Sequence of chain 4.A:
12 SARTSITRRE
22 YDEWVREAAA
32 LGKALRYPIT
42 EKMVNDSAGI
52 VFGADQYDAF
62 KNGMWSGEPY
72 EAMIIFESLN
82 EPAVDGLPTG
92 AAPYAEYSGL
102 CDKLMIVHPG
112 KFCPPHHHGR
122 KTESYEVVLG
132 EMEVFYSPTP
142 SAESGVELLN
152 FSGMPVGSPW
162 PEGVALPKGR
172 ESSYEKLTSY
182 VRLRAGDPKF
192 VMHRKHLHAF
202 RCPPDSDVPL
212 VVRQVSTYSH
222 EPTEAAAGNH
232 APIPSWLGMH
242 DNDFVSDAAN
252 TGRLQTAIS

Binding-site contacts:
Ligand atom O5 contacts residue TRP66 of chain 1.A at 2.9 Å (h-bond).
Ligand atom C2 contacts residue TRP66 of chain 1.A at 4.3 Å (hydrophobic).
Ligand atom O5 contacts residue ASP23 of chain 4.A at 3.4 Å (salt-bridge).
Ligand atom O3 contacts residue ASN63 of chain 1.A at 3.1 Å (h-bond).
Ligand atom O4 contacts residue ASP23 of chain 4.A at 3.4 Å (salt-bridge).
Ligand atom C5 contacts residue ASP23 of chain 4.A at 3.2 Å.
Ligand atom C5 contacts residue TRP66 of chain 1.A at 3.8 Å (hydrophobic).
Ligand atom O3 contacts residue ARG20 of chain 4.A at 3.5 Å.
Ligand atom C1 contacts residue SER67 of chain 1.A at 3.8 Å.
Ligand atom O2 contacts residue SER67 of chain 1.A at 3.9 Å.
Ligand atom C4 contacts residue ARG20 of chain 4.A at 4.0 Å.
Ligand atom C3 contacts residue ASN63 of chain 1.A at 3.0 Å.
Ligand atom C3 contacts residue ARG20 of chain 4.A at 4.3 Å.
Ligand atom C4 contacts residue ASN63 of chain 1.A at 4.3 Å.
Ligand atom O5 contacts residue ARG27 of chain 4.A at 3.8 Å.
Ligand atom C5 contacts residue ARG20 of chain 4.A at 4.3 Å.
Ligand atom C4 contacts residue ASP23 of chain 4.A at 3.8 Å.
Ligand atom O4 contacts residue TRP66 of chain 1.A at 4.3 Å.
Ligand atom O2 contacts residue ASN63 of chain 1.A at 3.6 Å.
Ligand atom C2 contacts residue SER67 of chain 1.A at 3.4 Å.
Ligand atom O5 contacts residue SER67 of chain 1.A at 4.3 Å.
Ligand atom C3 contacts residue SER67 of chain 1.A at 4.4 Å.
Ligand atom C1 contacts residue TRP66 of chain 1.A at 3.9 Å (hydrophobic).
Ligand atom C2 contacts residue ASN63 of chain 1.A at 3.5 Å.

Sequence of chain 1.A:
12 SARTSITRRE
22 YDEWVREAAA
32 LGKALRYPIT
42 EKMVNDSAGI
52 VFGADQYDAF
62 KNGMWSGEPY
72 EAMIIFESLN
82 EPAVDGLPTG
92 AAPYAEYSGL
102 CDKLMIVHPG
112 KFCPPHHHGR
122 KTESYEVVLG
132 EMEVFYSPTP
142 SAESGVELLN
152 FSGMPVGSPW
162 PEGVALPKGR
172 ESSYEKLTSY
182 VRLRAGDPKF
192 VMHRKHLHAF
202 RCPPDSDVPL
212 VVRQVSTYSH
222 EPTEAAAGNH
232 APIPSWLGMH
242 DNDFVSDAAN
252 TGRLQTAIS

The protein below binds the small molecule below.
Small molecule (SMILES): OC[C@@H]1O[C@@H](O)[C@@H](O)[C@H]1O